Sequence of chain 1.A:
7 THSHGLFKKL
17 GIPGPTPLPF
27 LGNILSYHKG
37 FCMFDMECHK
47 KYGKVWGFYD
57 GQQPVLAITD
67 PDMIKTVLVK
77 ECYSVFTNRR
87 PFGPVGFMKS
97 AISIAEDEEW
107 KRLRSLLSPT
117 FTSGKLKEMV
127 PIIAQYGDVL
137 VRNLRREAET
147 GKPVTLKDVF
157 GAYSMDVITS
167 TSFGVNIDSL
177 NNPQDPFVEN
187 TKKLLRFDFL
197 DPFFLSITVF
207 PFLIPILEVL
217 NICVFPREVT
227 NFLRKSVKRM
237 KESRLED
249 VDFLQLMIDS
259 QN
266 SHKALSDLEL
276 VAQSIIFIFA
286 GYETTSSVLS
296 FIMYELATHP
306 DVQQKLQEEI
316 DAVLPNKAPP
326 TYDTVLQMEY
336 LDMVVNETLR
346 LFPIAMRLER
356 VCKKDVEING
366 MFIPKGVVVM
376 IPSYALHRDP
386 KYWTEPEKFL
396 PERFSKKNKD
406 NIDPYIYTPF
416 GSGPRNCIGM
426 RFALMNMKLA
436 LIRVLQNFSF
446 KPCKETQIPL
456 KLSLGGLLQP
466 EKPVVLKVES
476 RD

Binding-site contacts:
Ligand atom C01 contacts residue ARG192 of chain 1.A at 3.2 Å.
Ligand atom C32 contacts residue ALA350 of chain 1.A at 3.9 Å (hydrophobic).
Ligand atom C17 contacts residue PHE193 of chain 1.A at 3.4 Å (hydrophobic).
Ligand atom C26 contacts residue ALA285 of chain 1.A at 3.8 Å (hydrophobic).
Ligand atom N33 contacts residue ALA350 of chain 1.A at 3.4 Å (h-bond).
Ligand atom C32 contacts residue ARG352 of chain 1.A at 3.5 Å.
Ligand atom C12 contacts residue SER99 of chain 1.A at 3.4 Å.
Ligand atom C04 contacts residue ILE349 of chain 1.A at 3.4 Å (hydrophobic).
Ligand atom C27 contacts residue HEM1 of chain 1.B at 2.7 Å.
Ligand atom C01 contacts residue ILE349 of chain 1.A at 3.4 Å (hydrophobic).
Ligand atom C25 contacts residue ALA285 of chain 1.A at 3.7 Å (hydrophobic).
Ligand atom O21 contacts residue ILE281 of chain 1.A at 3.4 Å.
Ligand atom N28 contacts residue HEM1 of chain 1.B at 2.4 Å.
Ligand atom C04 contacts residue ALA350 of chain 1.A at 3.3 Å (hydrophobic).
Ligand atom C23 contacts residue PHE284 of chain 1.A at 3.3 Å (hydrophobic).
Ligand atom C16 contacts residue PHE88 of chain 1.A at 3.4 Å (hydrophobic).
Ligand atom C15 contacts residue PHE88 of chain 1.A at 3.5 Å (hydrophobic).
Ligand atom C01 contacts residue ALA350 of chain 1.A at 3.4 Å (hydrophobic).
Ligand atom C37 contacts residue PHE195 of chain 1.A at 3.8 Å (hydrophobic).
Ligand atom N08 contacts residue ALA350 of chain 1.A at 3.8 Å.
Ligand atom S11 contacts residue ARG85 of chain 1.A at 3.5 Å (salt-bridge).
Ligand atom C17 contacts residue PHE284 of chain 1.A at 3.3 Å (hydrophobic).
Ligand atom C26 contacts residue THR289 of chain 1.A at 3.6 Å.
Ligand atom N28 contacts residue ALA285 of chain 1.A at 3.8 Å.
Ligand atom N14 contacts residue ILE100 of chain 1.A at 3.5 Å.
Ligand atom N33 contacts residue ARG352 of chain 1.A at 3.2 Å (salt-bridge).
Ligand atom C39 contacts residue GLU354 of chain 1.A at 3.7 Å.
Ligand atom C12 contacts residue ARG85 of chain 1.A at 3.6 Å.
Ligand atom C29 contacts residue ALA285 of chain 1.A at 3.5 Å (hydrophobic).
Ligand atom O21 contacts residue SER99 of chain 1.A at 2.5 Å (h-bond).
Ligand atom N22 contacts residue PHE284 of chain 1.A at 3.6 Å.
Ligand atom C18 contacts residue PHE195 of chain 1.A at 3.4 Å (hydrophobic).
Ligand atom C18 contacts residue PHE193 of chain 1.A at 3.7 Å (hydrophobic).
Ligand atom C36 contacts residue PHE195 of chain 1.A at 3.9 Å (hydrophobic).
Ligand atom C03 contacts residue THR289 of chain 1.A at 3.5 Å.
Ligand atom C20 contacts residue SER99 of chain 1.A at 3.3 Å.
Ligand atom C24 contacts residue ALA285 of chain 1.A at 3.7 Å (hydrophobic).
Ligand atom C03 contacts residue ARG192 of chain 1.A at 3.5 Å.
Ligand atom C29 contacts residue HEM1 of chain 1.B at 3.1 Å.
Ligand atom C38 contacts residue GLU354 of chain 1.A at 3.7 Å.

The protein below binds the small molecule below.
Small molecule (SMILES): CC(C)(C)OC(=O)N[C@H](CSC[C@H](NC1CCCC1)C(=O)NCc1cccnc1)Cc1c[nH]c2ccccc12